Sequence of chain 1.A:
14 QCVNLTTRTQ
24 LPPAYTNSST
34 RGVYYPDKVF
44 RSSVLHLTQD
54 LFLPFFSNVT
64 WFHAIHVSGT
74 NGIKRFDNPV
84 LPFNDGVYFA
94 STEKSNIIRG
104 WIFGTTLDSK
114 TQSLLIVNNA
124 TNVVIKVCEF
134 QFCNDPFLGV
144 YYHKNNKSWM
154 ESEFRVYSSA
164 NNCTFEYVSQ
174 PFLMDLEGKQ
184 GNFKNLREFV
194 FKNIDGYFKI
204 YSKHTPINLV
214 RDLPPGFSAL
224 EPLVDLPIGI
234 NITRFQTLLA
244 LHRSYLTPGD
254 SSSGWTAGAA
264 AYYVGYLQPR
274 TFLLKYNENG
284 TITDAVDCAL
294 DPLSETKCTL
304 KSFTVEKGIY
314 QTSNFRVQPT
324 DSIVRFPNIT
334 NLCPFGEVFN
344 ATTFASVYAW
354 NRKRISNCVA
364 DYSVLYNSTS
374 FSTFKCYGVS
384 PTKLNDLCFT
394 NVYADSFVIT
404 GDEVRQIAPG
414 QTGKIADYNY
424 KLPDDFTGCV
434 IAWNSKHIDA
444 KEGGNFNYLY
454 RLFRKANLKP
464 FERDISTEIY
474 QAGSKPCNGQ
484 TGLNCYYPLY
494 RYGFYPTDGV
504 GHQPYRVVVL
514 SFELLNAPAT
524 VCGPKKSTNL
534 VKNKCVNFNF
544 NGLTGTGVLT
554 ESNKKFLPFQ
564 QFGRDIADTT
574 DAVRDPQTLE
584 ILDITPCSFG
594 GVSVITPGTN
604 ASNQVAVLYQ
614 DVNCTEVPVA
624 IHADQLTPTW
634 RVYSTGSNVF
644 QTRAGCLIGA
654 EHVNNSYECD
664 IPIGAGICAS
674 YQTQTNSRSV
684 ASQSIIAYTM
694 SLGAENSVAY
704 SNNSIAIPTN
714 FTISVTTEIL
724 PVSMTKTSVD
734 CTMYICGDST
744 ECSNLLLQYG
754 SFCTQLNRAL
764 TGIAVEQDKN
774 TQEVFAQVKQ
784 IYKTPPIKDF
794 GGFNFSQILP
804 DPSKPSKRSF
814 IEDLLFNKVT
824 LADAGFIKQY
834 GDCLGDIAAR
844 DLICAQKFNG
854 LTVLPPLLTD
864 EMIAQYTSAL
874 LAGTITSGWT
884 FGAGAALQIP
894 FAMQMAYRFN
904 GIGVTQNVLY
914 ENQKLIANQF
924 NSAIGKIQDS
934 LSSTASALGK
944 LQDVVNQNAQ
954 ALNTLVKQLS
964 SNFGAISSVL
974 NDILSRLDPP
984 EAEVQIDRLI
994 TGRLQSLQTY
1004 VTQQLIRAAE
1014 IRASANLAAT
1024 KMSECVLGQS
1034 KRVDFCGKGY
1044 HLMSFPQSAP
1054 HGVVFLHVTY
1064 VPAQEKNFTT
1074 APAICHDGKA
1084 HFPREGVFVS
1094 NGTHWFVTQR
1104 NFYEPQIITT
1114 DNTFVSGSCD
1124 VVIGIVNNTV

The protein below binds the small molecule below.
Small molecule (SMILES): CC(=O)N[C@@H]1[C@@H](O)[C@H](O)[C@@H](CO)O[C@H]1O

Binding-site contacts:
Ligand atom C8 contacts residue ASN616 of chain 1.A at 4.3 Å.
Ligand atom C6 contacts residue THR618 of chain 1.A at 4.4 Å.
Ligand atom O5 contacts residue THR618 of chain 1.A at 3.7 Å.
Ligand atom C4 contacts residue ASN616 of chain 1.A at 4.2 Å.
Ligand atom C1 contacts residue THR618 of chain 1.A at 4.2 Å.
Ligand atom C2 contacts residue ASN616 of chain 1.A at 2.5 Å.
Ligand atom C3 contacts residue ASN616 of chain 1.A at 3.8 Å.
Ligand atom O6 contacts residue THR618 of chain 1.A at 4.3 Å.
Ligand atom C7 contacts residue ASN616 of chain 1.A at 3.0 Å.
Ligand atom O7 contacts residue ASN616 of chain 1.A at 2.8 Å (h-bond).
Ligand atom C1 contacts residue ASN616 of chain 1.A at 1.4 Å.
Ligand atom N2 contacts residue ASN616 of chain 1.A at 2.9 Å (h-bond).
Ligand atom O5 contacts residue ASN616 of chain 1.A at 2.3 Å (h-bond).
Ligand atom C5 contacts residue ASN616 of chain 1.A at 3.6 Å.
Ligand atom C5 contacts residue THR618 of chain 1.A at 4.5 Å.